Binding-site contacts:
Ligand atom C1 contacts residue ASN12 of chain 17.E at 2.2 Å.
Ligand atom C2 contacts residue ASN12 of chain 17.E at 3.3 Å.
Ligand atom N2 contacts residue ASN12 of chain 17.E at 3.8 Å.
Ligand atom C7 contacts residue ASN12 of chain 17.E at 3.9 Å.
Ligand atom C5 contacts residue ASN12 of chain 17.E at 4.1 Å.
Ligand atom O7 contacts residue ASN12 of chain 17.E at 3.6 Å.
Ligand atom O5 contacts residue ASN12 of chain 17.E at 2.7 Å (h-bond).

A protein and the small-molecule ligand that binds it are described below.
Small molecule (SMILES): CC(=O)N[C@H]1[C@H](O[C@H]2[C@H](O)[C@@H](NC(C)=O)CO[C@@H]2CO)O[C@H](CO)[C@@H](O)[C@@H]1O

Sequence of chain 17.E:
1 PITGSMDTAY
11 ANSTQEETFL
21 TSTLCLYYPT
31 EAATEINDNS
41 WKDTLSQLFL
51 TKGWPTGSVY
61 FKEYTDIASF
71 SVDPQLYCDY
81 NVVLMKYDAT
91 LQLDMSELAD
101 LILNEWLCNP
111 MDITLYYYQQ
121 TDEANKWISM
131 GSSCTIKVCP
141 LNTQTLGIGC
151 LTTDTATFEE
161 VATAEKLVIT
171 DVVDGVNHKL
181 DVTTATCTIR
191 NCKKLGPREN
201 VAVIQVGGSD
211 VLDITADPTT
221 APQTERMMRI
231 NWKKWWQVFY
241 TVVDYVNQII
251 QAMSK